Binding-site contacts:
Ligand atom O5 contacts residue ASP332 of chain 1.A at 3.6 Å.
Ligand atom O5 contacts residue HIS328 of chain 1.A at 3.4 Å.
Ligand atom O5 contacts residue ASP274 of chain 1.A at 3.7 Å.
Ligand atom C5 contacts residue ASN277 of chain 1.A at 3.6 Å.
Ligand atom C2 contacts residue ASP332 of chain 1.A at 3.9 Å.
Ligand atom C7 contacts residue ARG340 of chain 1.A at 4.3 Å.
Ligand atom O5 contacts residue ASN277 of chain 1.A at 2.3 Å (h-bond).
Ligand atom C1 contacts residue ASP274 of chain 1.A at 3.5 Å.
Ligand atom C3 contacts residue ASN277 of chain 1.A at 3.8 Å.
Ligand atom C5 contacts residue HIS328 of chain 1.A at 4.4 Å.
Ligand atom O7 contacts residue ASN277 of chain 1.A at 3.1 Å (h-bond).
Ligand atom C7 contacts residue ASP332 of chain 1.A at 4.5 Å.
Ligand atom O7 contacts residue ARG340 of chain 1.A at 3.9 Å.
Ligand atom O6 contacts residue HIS328 of chain 1.A at 4.2 Å.
Ligand atom C1 contacts residue ASP332 of chain 1.A at 3.6 Å.
Ligand atom C6 contacts residue ASP274 of chain 1.A at 4.1 Å.
Ligand atom C7 contacts residue ASN277 of chain 1.A at 3.2 Å.
Ligand atom C6 contacts residue HIS328 of chain 1.A at 4.2 Å.
Ligand atom C5 contacts residue ASP274 of chain 1.A at 3.8 Å.
Ligand atom N2 contacts residue ASN277 of chain 1.A at 2.9 Å (h-bond).
Ligand atom C1 contacts residue HIS328 of chain 1.A at 4.2 Å.
Ligand atom C8 contacts residue ARG340 of chain 1.A at 3.8 Å.
Ligand atom O7 contacts residue ASP332 of chain 1.A at 3.5 Å (salt-bridge).
Ligand atom C1 contacts residue ASN277 of chain 1.A at 1.4 Å.
Ligand atom C8 contacts residue ASN277 of chain 1.A at 4.3 Å.
Ligand atom C4 contacts residue ASN277 of chain 1.A at 4.2 Å.
Ligand atom C2 contacts residue ASN277 of chain 1.A at 2.4 Å.

The protein below binds the small molecule below.
Small molecule (SMILES): CC(=O)N[C@@H]1[C@@H](O)[C@H](O)[C@@H](CO)O[C@H]1O

Sequence of chain 1.A:
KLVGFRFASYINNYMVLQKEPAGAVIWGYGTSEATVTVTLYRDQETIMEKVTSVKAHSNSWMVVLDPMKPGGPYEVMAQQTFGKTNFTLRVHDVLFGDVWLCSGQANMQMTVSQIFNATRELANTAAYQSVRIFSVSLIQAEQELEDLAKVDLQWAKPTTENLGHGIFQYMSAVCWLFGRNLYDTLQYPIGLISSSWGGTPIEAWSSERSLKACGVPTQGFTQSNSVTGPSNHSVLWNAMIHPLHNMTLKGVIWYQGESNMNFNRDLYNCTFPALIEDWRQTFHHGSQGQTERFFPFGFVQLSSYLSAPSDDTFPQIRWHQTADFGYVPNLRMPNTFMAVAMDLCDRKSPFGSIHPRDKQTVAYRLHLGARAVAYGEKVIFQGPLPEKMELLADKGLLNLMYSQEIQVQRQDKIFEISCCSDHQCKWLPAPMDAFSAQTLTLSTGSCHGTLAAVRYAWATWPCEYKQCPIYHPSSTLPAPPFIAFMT